This small molecule binds to this protein.
Small molecule (SMILES): Nc1ncnc2c1ncn2[C@@H]1O[C@H](CO[P](=O)(O)O[C@H]2[C@@H](O)[C@H](n3cnc4c(N)ncnc43)O[C@@H]2CO[P](=O)(O)O[C@H]2[C@@H](O)[C@H](n3cnc4c(N)ncnc43)O[C@@H]2COP(=O)(O)O)[C@@H](O)[C@H]1O

Binding-site contacts:
Ligand atom N6 contacts residue U1 of chain 43.C at 2.8 Å (h-bond).
Ligand atom N1 contacts residue U1 of chain 43.C at 2.8 Å (h-bond).
Ligand atom N6 contacts residue U2 of chain 43.C at 4.2 Å.
Ligand atom C2 contacts residue U3 of chain 43.C at 3.0 Å.
Ligand atom C6 contacts residue U2 of chain 43.C at 4.1 Å.
Ligand atom N1 contacts residue U2 of chain 43.C at 3.5 Å (h-bond).
Ligand atom N6 contacts residue U3 of chain 43.C at 3.0 Å (h-bond).
Ligand atom N3 contacts residue U2 of chain 43.C at 3.7 Å.
Ligand atom C2 contacts residue U2 of chain 43.C at 3.2 Å.
Ligand atom C2 contacts residue U1 of chain 43.C at 3.5 Å.
Ligand atom C4 contacts residue U2 of chain 43.C at 4.3 Å.
Ligand atom C6 contacts residue U1 of chain 43.C at 3.6 Å.
Ligand atom N1 contacts residue U3 of chain 43.C at 2.7 Å (h-bond).
Ligand atom C6 contacts residue U3 of chain 43.C at 3.3 Å.
Ligand atom N3 contacts residue U3 of chain 43.C at 4.2 Å.